Binding-site contacts:
Ligand atom O2 contacts residue GLU79 of chain 1.A at 3.9 Å.
Ligand atom C8 contacts residue GLU79 of chain 1.A at 3.9 Å.
Ligand atom N2 contacts residue TRP54 of chain 1.A at 3.5 Å (h-bond).
Ligand atom C1 contacts residue ASN80 of chain 1.A at 4.1 Å.
Ligand atom O7 contacts residue TRP83 of chain 1.A at 3.9 Å.
Ligand atom C4 contacts residue TRP83 of chain 1.A at 4.0 Å (hydrophobic).
Ligand atom C2 contacts residue GLU79 of chain 1.A at 3.7 Å.
Ligand atom O5 contacts residue ASN80 of chain 1.A at 3.5 Å (h-bond).
Ligand atom C3 contacts residue TRP54 of chain 1.A at 3.9 Å (hydrophobic).
Ligand atom O4 contacts residue ASN80 of chain 1.A at 3.2 Å (h-bond).
Ligand atom C4 contacts residue ASN46 of chain 1.A at 4.0 Å.
Ligand atom C7 contacts residue GLU79 of chain 1.A at 3.7 Å.
Ligand atom C8 contacts residue TRP54 of chain 1.A at 3.5 Å (hydrophobic).
Ligand atom O7 contacts residue GLU79 of chain 1.A at 2.7 Å (salt-bridge).
Ligand atom C4 contacts residue ASN80 of chain 1.A at 3.9 Å.
Ligand atom N2 contacts residue GLY52 of chain 1.A at 2.9 Å (h-bond).
Ligand atom C5 contacts residue TRP83 of chain 1.A at 4.2 Å (hydrophobic).
Ligand atom C7 contacts residue GLY78 of chain 1.A at 4.1 Å.
Ligand atom C7 contacts residue GLY52 of chain 1.A at 3.7 Å.
Ligand atom C2 contacts residue TRP83 of chain 1.A at 4.2 Å (hydrophobic).
Ligand atom C6 contacts residue ASN80 of chain 1.A at 3.7 Å.
Ligand atom C2 contacts residue GLY52 of chain 1.A at 3.9 Å.
Ligand atom C3 contacts residue GLY52 of chain 1.A at 4.0 Å.
Ligand atom O3 contacts residue ASN46 of chain 1.A at 2.6 Å (h-bond).
Ligand atom O5 contacts residue TRP83 of chain 1.A at 3.8 Å.
Ligand atom C2 contacts residue ASN80 of chain 1.A at 3.9 Å.
Ligand atom O1 contacts residue GLU79 of chain 1.A at 3.7 Å.
Ligand atom O4 contacts residue ASN46 of chain 1.A at 2.9 Å (h-bond).
Ligand atom C8 contacts residue HIS59 of chain 1.A at 3.5 Å.
Ligand atom C7 contacts residue TRP54 of chain 1.A at 3.7 Å (hydrophobic).
Ligand atom C8 contacts residue GLY53 of chain 1.A at 3.9 Å.
Ligand atom C8 contacts residue GLY52 of chain 1.A at 3.4 Å.
Ligand atom C8 contacts residue GLY78 of chain 1.A at 4.2 Å.
Ligand atom O1 contacts residue ASN80 of chain 1.A at 4.0 Å.
Ligand atom C3 contacts residue ASN46 of chain 1.A at 3.5 Å.
Ligand atom O7 contacts residue TRP54 of chain 1.A at 4.0 Å.
Ligand atom C6 contacts residue TRP83 of chain 1.A at 3.8 Å (hydrophobic).
Ligand atom C5 contacts residue ASN80 of chain 1.A at 3.9 Å.
Ligand atom O3 contacts residue TRP54 of chain 1.A at 3.0 Å (h-bond).
Ligand atom O7 contacts residue GLY78 of chain 1.A at 3.4 Å.

Sequence of chain 1.A:
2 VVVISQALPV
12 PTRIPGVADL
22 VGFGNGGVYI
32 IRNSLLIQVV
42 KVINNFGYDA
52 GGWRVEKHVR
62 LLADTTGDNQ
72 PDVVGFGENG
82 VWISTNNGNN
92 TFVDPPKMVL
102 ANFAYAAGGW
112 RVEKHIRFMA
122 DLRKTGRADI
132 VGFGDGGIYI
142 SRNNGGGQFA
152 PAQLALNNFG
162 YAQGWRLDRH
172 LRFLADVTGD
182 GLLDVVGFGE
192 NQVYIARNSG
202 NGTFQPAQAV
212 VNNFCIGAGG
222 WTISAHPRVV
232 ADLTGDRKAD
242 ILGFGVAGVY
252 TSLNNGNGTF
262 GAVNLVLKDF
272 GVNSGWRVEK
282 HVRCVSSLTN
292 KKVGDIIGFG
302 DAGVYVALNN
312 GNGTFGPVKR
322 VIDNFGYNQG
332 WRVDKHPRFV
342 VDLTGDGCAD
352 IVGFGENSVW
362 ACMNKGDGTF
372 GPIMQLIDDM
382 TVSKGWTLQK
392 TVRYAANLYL

The protein below binds the small molecule below.
Small molecule (SMILES): CC(=O)N[C@H]1[C@H](O[C@@H]2[C@@H](O)[C@H](O)O[C@H](CO)[C@@H]2O)O[C@H](CO)[C@@H](O)[C@@H]1O